Binding-site contacts:
Ligand atom O32 contacts residue PHE262 of chain 1.A at 2.8 Å (h-bond).
Ligand atom C39 contacts residue PHE219 of chain 1.A at 3.7 Å (hydrophobic).
Ligand atom C30 contacts residue THR229 of chain 1.A at 3.7 Å.
Ligand atom C29 contacts residue THR229 of chain 1.A at 3.5 Å.
Ligand atom C18 contacts residue ILE93 of chain 1.A at 3.7 Å (hydrophobic).
Ligand atom C9 contacts residue ALA376 of chain 1.A at 3.6 Å (hydrophobic).
Ligand atom C45 contacts residue GLN98 of chain 1.A at 3.3 Å.
Ligand atom O1 contacts residue ARG334 of chain 1.A at 3.1 Å.
Ligand atom C47 contacts residue ARG263 of chain 1.A at 3.4 Å.
Ligand atom C42 contacts residue VAL126 of chain 1.A at 3.7 Å (hydrophobic).
Ligand atom O1 contacts residue THR335 of chain 1.A at 3.5 Å.
Ligand atom O21 contacts residue ALA97 of chain 1.A at 3.7 Å.
Ligand atom C44 contacts residue PRO214 of chain 1.A at 3.7 Å (hydrophobic).
Ligand atom C14 contacts residue ILE93 of chain 1.A at 3.5 Å (hydrophobic).
Ligand atom C13 contacts residue TYR332 of chain 1.A at 3.7 Å (hydrophobic).
Ligand atom O12 contacts residue ARG378 of chain 1.A at 2.8 Å (salt-bridge).
Ligand atom C5 contacts residue ARG374 of chain 1.A at 3.4 Å.
Ligand atom C10 contacts residue TYR332 of chain 1.A at 3.7 Å (hydrophobic).
Ligand atom C28 contacts residue ASN274 of chain 1.A at 3.5 Å.
Ligand atom O5 contacts residue ARG334 of chain 1.A at 2.8 Å (salt-bridge).
Ligand atom C28 contacts residue GLY230 of chain 1.A at 3.3 Å.
Ligand atom C10 contacts residue ILE93 of chain 1.A at 3.7 Å (hydrophobic).
Ligand atom C34 contacts residue GLU260 of chain 1.A at 3.4 Å.
Ligand atom C2 contacts residue VAL126 of chain 1.A at 3.6 Å (hydrophobic).
Ligand atom O25 contacts residue GLU216 of chain 1.A at 3.3 Å.
Ligand atom C30 contacts residue VAL275 of chain 1.A at 3.2 Å (hydrophobic).
Ligand atom C23 contacts residue GLU216 of chain 1.A at 3.4 Å.
Ligand atom C9 contacts residue TYR332 of chain 1.A at 3.5 Å (hydrophobic).
Ligand atom C43 contacts residue ILE93 of chain 1.A at 3.6 Å (hydrophobic).
Ligand atom O23 contacts residue THR335 of chain 1.A at 3.5 Å.
Ligand atom O5 contacts residue ARG374 of chain 1.A at 3.1 Å (salt-bridge).
Ligand atom O23 contacts residue GLU216 of chain 1.A at 2.4 Å (salt-bridge).
Ligand atom C26 contacts residue GLY230 of chain 1.A at 3.6 Å.
Ligand atom O32 contacts residue MET261 of chain 1.A at 3.7 Å.
Ligand atom C3 contacts residue ARG334 of chain 1.A at 3.7 Å.
Ligand atom O13 contacts residue ARG378 of chain 1.A at 3.4 Å (salt-bridge).
Ligand atom C41 contacts residue GLN125 of chain 1.A at 3.5 Å.
Ligand atom C26 contacts residue ARG231 of chain 1.A at 3.5 Å.
Ligand atom C11 contacts residue ILE93 of chain 1.A at 3.4 Å (hydrophobic).
Ligand atom C18 contacts residue THR94 of chain 1.A at 3.6 Å.

Sequence of chain 1.A:
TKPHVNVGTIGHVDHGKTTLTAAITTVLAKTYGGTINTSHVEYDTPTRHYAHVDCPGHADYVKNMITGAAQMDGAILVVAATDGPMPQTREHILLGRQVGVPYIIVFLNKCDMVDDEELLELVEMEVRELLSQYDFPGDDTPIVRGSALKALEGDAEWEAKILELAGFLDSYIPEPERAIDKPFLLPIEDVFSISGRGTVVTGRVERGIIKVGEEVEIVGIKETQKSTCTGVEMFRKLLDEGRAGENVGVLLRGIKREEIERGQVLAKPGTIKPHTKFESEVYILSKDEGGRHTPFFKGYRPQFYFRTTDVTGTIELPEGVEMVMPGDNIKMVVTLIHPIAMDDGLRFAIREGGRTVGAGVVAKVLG

A protein and the small-molecule ligand that binds it are described below.
Small molecule (SMILES): CO[C@@H]1[C@H](O)[C@@H](OC)[C@H](O[C@@H](C)[C@@H](O)/C=C/C=C/C=C/C(=O)[C@@H](C)[C@@H](O)[C@H](C)[C@@H]2C/C=C/C=C/C=C/[C@H](O)C(=O)C(C)=C/C=C/C(C)=C/[C@@H](O)/C(C)=C/CC(=O)O2)O[C@@H]1C